Sequence of chain 3.A:
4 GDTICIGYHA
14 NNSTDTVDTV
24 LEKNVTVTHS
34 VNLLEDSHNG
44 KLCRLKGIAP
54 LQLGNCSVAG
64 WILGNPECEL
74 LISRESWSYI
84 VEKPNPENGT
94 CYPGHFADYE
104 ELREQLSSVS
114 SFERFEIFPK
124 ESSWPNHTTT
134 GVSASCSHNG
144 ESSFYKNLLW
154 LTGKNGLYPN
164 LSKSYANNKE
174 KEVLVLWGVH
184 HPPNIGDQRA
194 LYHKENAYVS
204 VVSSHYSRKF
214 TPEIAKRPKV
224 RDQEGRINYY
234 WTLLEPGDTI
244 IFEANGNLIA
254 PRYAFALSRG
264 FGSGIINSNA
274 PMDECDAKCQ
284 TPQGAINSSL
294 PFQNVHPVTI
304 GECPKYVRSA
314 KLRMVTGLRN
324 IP

The protein below binds the small molecule below.
Small molecule (SMILES): CC(=O)N[C@H]1[C@H](O[C@H]2[C@H](O)[C@@H](NC(C)=O)CO[C@@H]2CO)O[C@H](CO)[C@@H](O)[C@@H]1O

Sequence of chain 1.A:
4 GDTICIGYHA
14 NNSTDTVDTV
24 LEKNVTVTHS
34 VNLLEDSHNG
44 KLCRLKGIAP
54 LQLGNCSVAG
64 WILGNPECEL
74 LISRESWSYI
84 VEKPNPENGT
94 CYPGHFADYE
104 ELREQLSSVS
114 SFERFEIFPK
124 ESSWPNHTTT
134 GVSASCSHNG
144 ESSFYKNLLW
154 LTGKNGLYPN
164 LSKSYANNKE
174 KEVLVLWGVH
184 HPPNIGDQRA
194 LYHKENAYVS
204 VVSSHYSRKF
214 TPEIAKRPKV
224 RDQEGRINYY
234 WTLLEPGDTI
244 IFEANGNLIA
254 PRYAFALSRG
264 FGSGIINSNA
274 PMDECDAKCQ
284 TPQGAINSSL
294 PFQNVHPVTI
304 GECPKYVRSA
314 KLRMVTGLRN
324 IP

Binding-site contacts:
Ligand atom C7 contacts residue ASN163 of chain 3.A at 3.8 Å.
Ligand atom C5 contacts residue ASN163 of chain 3.A at 3.6 Å.
Ligand atom C3 contacts residue ASN163 of chain 3.A at 3.8 Å.
Ligand atom C1 contacts residue ASN163 of chain 3.A at 1.4 Å.
Ligand atom N2 contacts residue ASN163 of chain 3.A at 2.9 Å (h-bond).
Ligand atom C4 contacts residue ASN163 of chain 3.A at 4.3 Å.
Ligand atom O4 contacts residue GLU198 of chain 1.A at 4.5 Å.
Ligand atom O7 contacts residue ASN163 of chain 3.A at 4.4 Å.
Ligand atom O6 contacts residue TYR201 of chain 3.A at 3.6 Å.
Ligand atom C2 contacts residue ASN163 of chain 3.A at 2.5 Å.
Ligand atom O5 contacts residue ASN163 of chain 3.A at 2.4 Å (h-bond).